Binding-site contacts:
Ligand atom CG2 contacts residue PHE76 of chain 47.B at 3.8 Å (hydrophobic).

This small molecule binds to this protein.
Small molecule (SMILES): CC(C)[C@H](NC(=O)[C@H](CCCN=C(N)N)NC(=O)[C@@H](N)CCC(=O)O)C(=O)N[C@H](C=O)CCCCN

Sequence of chain 47.B:
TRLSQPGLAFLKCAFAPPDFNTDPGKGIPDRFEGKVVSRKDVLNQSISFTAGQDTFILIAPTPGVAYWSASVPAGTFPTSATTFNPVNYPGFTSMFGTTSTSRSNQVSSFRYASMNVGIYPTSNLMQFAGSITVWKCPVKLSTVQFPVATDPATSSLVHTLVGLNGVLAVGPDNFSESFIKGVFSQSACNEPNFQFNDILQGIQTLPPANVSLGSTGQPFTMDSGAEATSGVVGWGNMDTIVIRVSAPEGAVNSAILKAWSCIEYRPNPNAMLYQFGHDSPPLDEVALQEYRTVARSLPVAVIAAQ